Binding-site contacts:
Ligand atom N3 contacts residue HIS383 of chain 1.A at 3.1 Å (h-bond).
Ligand atom N1 contacts residue GLY206 of chain 1.A at 3.3 Å (h-bond).
Ligand atom O2B contacts residue MG1 of chain 1.I at 2.1 Å.
Ligand atom O3B contacts residue GLY247 of chain 1.A at 3.1 Å (h-bond).
Ligand atom N1 contacts residue ILE379 of chain 1.A at 3.6 Å.
Ligand atom N7 contacts residue GLY247 of chain 1.A at 3.6 Å (h-bond).
Ligand atom O4' contacts residue ALA408 of chain 1.A at 3.2 Å.
Ligand atom S1G contacts residue PRO246 of chain 1.A at 3.5 Å.
Ligand atom O1A contacts residue MG1 of chain 1.I at 3.6 Å.
Ligand atom O3G contacts residue LYS250 of chain 1.A at 2.4 Å (salt-bridge).
Ligand atom O2A contacts residue GLY249 of chain 1.A at 3.4 Å.
Ligand atom O1B contacts residue GLY247 of chain 1.A at 3.4 Å (h-bond).
Ligand atom O3A contacts residue GLY249 of chain 1.A at 3.2 Å (h-bond).
Ligand atom C8 contacts residue GLY247 of chain 1.A at 3.5 Å.
Ligand atom O3G contacts residue MG1 of chain 1.I at 3.1 Å.
Ligand atom S1G contacts residue ASN347 of chain 1.A at 3.3 Å (h-bond).
Ligand atom O1B contacts residue THR248 of chain 1.A at 3.3 Å (h-bond).
Ligand atom C2 contacts residue ASP204 of chain 1.A at 3.5 Å.
Ligand atom N9 contacts residue GLY407 of chain 1.A at 3.6 Å.
Ligand atom O2' contacts residue HIS383 of chain 1.A at 3.1 Å.
Ligand atom O1B contacts residue GLY249 of chain 1.A at 3.2 Å (h-bond).
Ligand atom PB contacts residue MG1 of chain 1.I at 3.2 Å.
Ligand atom C8 contacts residue GLY407 of chain 1.A at 3.6 Å.
Ligand atom O2G contacts residue MG1 of chain 1.I at 2.1 Å.
Ligand atom O2A contacts residue THR251 of chain 1.A at 3.2 Å (h-bond).
Ligand atom O3A contacts residue GLY247 of chain 1.A at 3.4 Å.
Ligand atom C2 contacts residue ILE379 of chain 1.A at 3.6 Å (hydrophobic).
Ligand atom C1' contacts residue GLY407 of chain 1.A at 3.6 Å.
Ligand atom N6 contacts residue THR248 of chain 1.A at 3.2 Å (h-bond).
Ligand atom O2A contacts residue LEU252 of chain 1.A at 3.0 Å (h-bond).
Ligand atom N6 contacts residue GLY206 of chain 1.A at 3.3 Å (h-bond).
Ligand atom O2B contacts residue THR251 of chain 1.A at 2.7 Å (h-bond).
Ligand atom PB contacts residue LYS250 of chain 1.A at 3.6 Å.
Ligand atom N7 contacts residue GLY407 of chain 1.A at 3.6 Å.
Ligand atom O2A contacts residue LYS250 of chain 1.A at 3.6 Å.
Ligand atom PG contacts residue MG1 of chain 1.I at 2.9 Å.
Ligand atom N7 contacts residue GLY249 of chain 1.A at 3.2 Å.
Ligand atom O3B contacts residue MG1 of chain 1.I at 3.2 Å.
Ligand atom N7 contacts residue THR248 of chain 1.A at 3.3 Å.
Ligand atom O1B contacts residue LYS250 of chain 1.A at 2.5 Å (salt-bridge).

A protein and the small-molecule ligand that binds it are described below.
Small molecule (SMILES): Nc1ncnc2c1ncn2[C@@H]1O[C@H](COP(=O)(O)OP(=O)(O)OP(O)(O)=S)[C@@H](O)[C@H]1O

Sequence of chain 1.A:
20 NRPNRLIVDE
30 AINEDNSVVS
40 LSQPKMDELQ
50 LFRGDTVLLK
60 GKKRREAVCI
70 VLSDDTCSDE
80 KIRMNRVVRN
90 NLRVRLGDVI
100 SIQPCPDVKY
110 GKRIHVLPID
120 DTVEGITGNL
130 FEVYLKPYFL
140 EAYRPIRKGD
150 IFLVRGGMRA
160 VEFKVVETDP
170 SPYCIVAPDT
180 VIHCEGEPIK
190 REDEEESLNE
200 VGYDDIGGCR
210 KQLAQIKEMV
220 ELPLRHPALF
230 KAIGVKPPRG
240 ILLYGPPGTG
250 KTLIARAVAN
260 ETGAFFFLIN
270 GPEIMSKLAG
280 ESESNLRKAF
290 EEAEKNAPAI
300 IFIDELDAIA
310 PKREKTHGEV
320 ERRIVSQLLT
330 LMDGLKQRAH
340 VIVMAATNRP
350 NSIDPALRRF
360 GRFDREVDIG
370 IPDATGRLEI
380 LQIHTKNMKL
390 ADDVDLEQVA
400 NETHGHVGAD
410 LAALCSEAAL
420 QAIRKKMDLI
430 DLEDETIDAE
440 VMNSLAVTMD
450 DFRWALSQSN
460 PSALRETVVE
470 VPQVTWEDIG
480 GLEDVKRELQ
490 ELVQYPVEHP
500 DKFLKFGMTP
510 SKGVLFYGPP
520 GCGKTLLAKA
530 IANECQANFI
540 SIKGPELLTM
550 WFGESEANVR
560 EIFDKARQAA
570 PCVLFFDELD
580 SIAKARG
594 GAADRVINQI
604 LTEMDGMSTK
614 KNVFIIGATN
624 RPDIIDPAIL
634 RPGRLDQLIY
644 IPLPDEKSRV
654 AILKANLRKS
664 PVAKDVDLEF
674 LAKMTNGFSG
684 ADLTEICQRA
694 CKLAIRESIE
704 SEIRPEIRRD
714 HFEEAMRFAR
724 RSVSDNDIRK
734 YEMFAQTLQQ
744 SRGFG

Sequence of chain 1.B:
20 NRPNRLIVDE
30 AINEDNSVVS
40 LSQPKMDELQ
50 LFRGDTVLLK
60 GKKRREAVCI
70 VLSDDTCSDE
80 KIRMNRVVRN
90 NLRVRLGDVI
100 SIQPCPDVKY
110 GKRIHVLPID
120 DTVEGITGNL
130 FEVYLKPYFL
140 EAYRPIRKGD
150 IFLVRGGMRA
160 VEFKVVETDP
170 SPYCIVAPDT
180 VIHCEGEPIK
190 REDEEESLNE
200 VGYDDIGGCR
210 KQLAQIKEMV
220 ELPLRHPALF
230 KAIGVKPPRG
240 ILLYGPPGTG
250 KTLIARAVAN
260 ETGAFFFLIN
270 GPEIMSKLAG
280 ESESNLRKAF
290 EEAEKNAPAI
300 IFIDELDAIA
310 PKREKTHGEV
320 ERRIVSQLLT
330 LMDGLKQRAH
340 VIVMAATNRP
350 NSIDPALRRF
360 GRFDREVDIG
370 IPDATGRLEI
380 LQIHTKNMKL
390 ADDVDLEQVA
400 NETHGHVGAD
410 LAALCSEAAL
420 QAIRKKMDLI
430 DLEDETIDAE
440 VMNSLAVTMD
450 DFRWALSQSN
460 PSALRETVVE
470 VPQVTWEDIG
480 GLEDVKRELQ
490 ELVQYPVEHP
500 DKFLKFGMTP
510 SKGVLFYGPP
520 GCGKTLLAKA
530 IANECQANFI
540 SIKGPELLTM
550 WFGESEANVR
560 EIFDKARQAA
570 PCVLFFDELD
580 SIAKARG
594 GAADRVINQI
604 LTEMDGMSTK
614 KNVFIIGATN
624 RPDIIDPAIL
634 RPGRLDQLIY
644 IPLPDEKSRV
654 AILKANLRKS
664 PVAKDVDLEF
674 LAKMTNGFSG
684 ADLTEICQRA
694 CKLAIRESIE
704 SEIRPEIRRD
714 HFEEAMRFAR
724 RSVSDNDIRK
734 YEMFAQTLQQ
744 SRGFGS